Binding-site contacts:
Ligand atom CL20 contacts residue NAD1 of chain 1.E at 3.5 Å.
Ligand atom CL21 contacts residue VAL135 of chain 1.B at 3.9 Å.
Ligand atom C14 contacts residue NAD1 of chain 1.E at 3.7 Å.
Ligand atom C7 contacts residue NAD1 of chain 1.E at 3.5 Å.
Ligand atom C25 contacts residue PHE281 of chain 1.B at 3.3 Å (hydrophobic).
Ligand atom C25 contacts residue ILE236 of chain 1.B at 3.8 Å (hydrophobic).
Ligand atom CL21 contacts residue ASN131 of chain 1.B at 3.8 Å.
Ligand atom C24 contacts residue PHE281 of chain 1.B at 3.8 Å (hydrophobic).
Ligand atom C27 contacts residue TYR190 of chain 1.B at 3.7 Å (hydrophobic).
Ligand atom C28 contacts residue PHE281 of chain 1.B at 3.9 Å (hydrophobic).
Ligand atom C26 contacts residue GLY189 of chain 1.B at 4.0 Å.
Ligand atom C4 contacts residue NAD1 of chain 1.E at 3.1 Å.
Ligand atom C6 contacts residue TYR190 of chain 1.B at 3.4 Å (hydrophobic).
Ligand atom O22 contacts residue LYS198 of chain 1.B at 3.8 Å.
Ligand atom C15 contacts residue ALA130 of chain 1.B at 3.7 Å (hydrophobic).
Ligand atom C22 contacts residue ILE236 of chain 1.B at 3.6 Å (hydrophobic).
Ligand atom O22 contacts residue TYR190 of chain 1.B at 2.5 Å (h-bond).
Ligand atom C4 contacts residue ALA233 of chain 1.B at 3.6 Å (hydrophobic).
Ligand atom C3 contacts residue ALA233 of chain 1.B at 3.7 Å (hydrophobic).
Ligand atom C1 contacts residue TYR190 of chain 1.B at 3.5 Å (hydrophobic).
Ligand atom C5 contacts residue NAD1 of chain 1.E at 3.4 Å.
Ligand atom O13 contacts residue NAD1 of chain 1.E at 3.1 Å (h-bond).
Ligand atom C2 contacts residue NAD1 of chain 1.E at 3.4 Å.
Ligand atom CL20 contacts residue ALA232 of chain 1.B at 3.2 Å.
Ligand atom CL20 contacts residue ALA130 of chain 1.B at 3.8 Å.
Ligand atom C6 contacts residue TYR180 of chain 1.B at 3.8 Å (hydrophobic).
Ligand atom C1 contacts residue NAD1 of chain 1.E at 3.4 Å.
Ligand atom C22 contacts residue MET194 of chain 1.B at 3.9 Å (hydrophobic).
Ligand atom C3 contacts residue NAD1 of chain 1.E at 3.4 Å.
Ligand atom C18 contacts residue TYR180 of chain 1.B at 3.3 Å (hydrophobic).
Ligand atom C27 contacts residue PHE281 of chain 1.B at 3.4 Å (hydrophobic).
Ligand atom C26 contacts residue PHE281 of chain 1.B at 3.1 Å (hydrophobic).
Ligand atom C7 contacts residue TYR180 of chain 1.B at 3.9 Å (hydrophobic).
Ligand atom C19 contacts residue ILE236 of chain 1.B at 3.6 Å (hydrophobic).
Ligand atom C22 contacts residue VAL135 of chain 1.B at 4.0 Å (hydrophobic).
Ligand atom C6 contacts residue NAD1 of chain 1.E at 3.4 Å.
Ligand atom O22 contacts residue NAD1 of chain 1.E at 2.4 Å (h-bond).
Ligand atom C15 contacts residue ALA232 of chain 1.B at 3.6 Å (hydrophobic).
Ligand atom C16 contacts residue ALA130 of chain 1.B at 3.6 Å (hydrophobic).
Ligand atom CL21 contacts residue ALA132 of chain 1.B at 3.4 Å.

The protein below binds the small molecule below.
Small molecule (SMILES): Oc1cc(CCc2ccccc2)ccc1Oc1ccc(Cl)cc1Cl

Sequence of chain 1.B:
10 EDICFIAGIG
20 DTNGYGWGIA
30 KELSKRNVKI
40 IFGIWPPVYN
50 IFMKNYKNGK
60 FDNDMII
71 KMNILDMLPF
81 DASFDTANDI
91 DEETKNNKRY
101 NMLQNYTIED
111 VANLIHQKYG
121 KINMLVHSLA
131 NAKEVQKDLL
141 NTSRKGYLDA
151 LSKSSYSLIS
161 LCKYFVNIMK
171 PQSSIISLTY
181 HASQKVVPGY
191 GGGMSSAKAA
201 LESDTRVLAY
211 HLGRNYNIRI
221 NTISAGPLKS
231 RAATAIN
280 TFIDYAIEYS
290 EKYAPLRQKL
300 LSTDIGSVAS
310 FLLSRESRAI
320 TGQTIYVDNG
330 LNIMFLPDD